Sequence of chain 2.H:
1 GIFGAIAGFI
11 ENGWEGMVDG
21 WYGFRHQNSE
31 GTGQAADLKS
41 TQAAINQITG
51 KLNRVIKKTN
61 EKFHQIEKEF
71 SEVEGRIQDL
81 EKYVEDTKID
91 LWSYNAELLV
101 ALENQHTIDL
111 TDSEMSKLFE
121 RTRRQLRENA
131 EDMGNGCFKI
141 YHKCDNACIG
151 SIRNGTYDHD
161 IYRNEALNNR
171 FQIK

This protein binds this small molecule.
Small molecule (SMILES): CC(=O)N[C@@H]1[C@@H](O)[C@H](O)[C@@H](CO)O[C@H]1O

Binding-site contacts:
Ligand atom C4 contacts residue GLY150 of chain 2.H at 4.3 Å.
Ligand atom C1 contacts residue ASN154 of chain 2.H at 1.4 Å.
Ligand atom C6 contacts residue SER151 of chain 2.H at 3.4 Å.
Ligand atom N2 contacts residue ASN154 of chain 2.H at 2.8 Å (h-bond).
Ligand atom C1 contacts residue THR156 of chain 2.H at 3.7 Å.
Ligand atom O7 contacts residue ASN154 of chain 2.H at 4.4 Å.
Ligand atom O5 contacts residue THR156 of chain 2.H at 3.0 Å (h-bond).
Ligand atom C5 contacts residue GLY150 of chain 2.H at 3.8 Å.
Ligand atom C6 contacts residue GLY150 of chain 2.H at 3.4 Å.
Ligand atom C6 contacts residue THR156 of chain 2.H at 3.1 Å.
Ligand atom O5 contacts residue GLY150 of chain 2.H at 3.1 Å (h-bond).
Ligand atom C4 contacts residue ASN154 of chain 2.H at 4.2 Å.
Ligand atom C5 contacts residue THR156 of chain 2.H at 3.1 Å.
Ligand atom C1 contacts residue GLY150 of chain 2.H at 4.2 Å.
Ligand atom O6 contacts residue SER151 of chain 2.H at 3.5 Å.
Ligand atom C7 contacts residue ASN154 of chain 2.H at 3.8 Å.
Ligand atom C3 contacts residue ASN154 of chain 2.H at 3.8 Å.
Ligand atom O6 contacts residue THR156 of chain 2.H at 3.1 Å (h-bond).
Ligand atom C2 contacts residue ASN154 of chain 2.H at 2.4 Å.
Ligand atom O5 contacts residue SER151 of chain 2.H at 4.2 Å.
Ligand atom O5 contacts residue ASN154 of chain 2.H at 2.5 Å (h-bond).
Ligand atom C5 contacts residue ASN154 of chain 2.H at 3.8 Å.